Binding-site contacts:
Ligand atom O contacts residue PHE135 of chain 1.A at 3.5 Å.
Ligand atom CAO contacts residue GLN96 of chain 1.A at 3.5 Å.
Ligand atom OAC contacts residue THR203 of chain 1.A at 2.9 Å (h-bond).
Ligand atom CAL contacts residue GLY136 of chain 1.A at 3.9 Å.
Ligand atom CAF contacts residue PRO206 of chain 1.A at 3.6 Å (hydrophobic).
Ligand atom NAA contacts residue HIS100 of chain 1.A at 3.3 Å (h-bond).
Ligand atom OAD contacts residue VAL147 of chain 1.A at 3.8 Å.
Ligand atom SBG contacts residue THR203 of chain 1.A at 3.7 Å.
Ligand atom CAI contacts residue PRO206 of chain 1.A at 3.4 Å (hydrophobic).
Ligand atom O contacts residue GLN96 of chain 1.A at 3.3 Å (h-bond).
Ligand atom NAA contacts residue HIS123 of chain 1.A at 3.3 Å (h-bond).
Ligand atom SBG contacts residue ZN1 of chain 1.B at 3.0 Å.
Ligand atom CAN contacts residue GLY136 of chain 1.A at 3.8 Å.
Ligand atom CBC contacts residue LEU202 of chain 1.A at 3.7 Å (hydrophobic).
Ligand atom CAO contacts residue LEU202 of chain 1.A at 3.9 Å (hydrophobic).
Ligand atom CAQ contacts residue HIS98 of chain 1.A at 3.7 Å.
Ligand atom NAA contacts residue HIS98 of chain 1.A at 3.3 Å (h-bond).
Ligand atom CAQ contacts residue LEU202 of chain 1.A at 3.7 Å (hydrophobic).
Ligand atom OAD contacts residue VAL125 of chain 1.A at 3.9 Å.
Ligand atom CAP contacts residue THR204 of chain 1.A at 2.9 Å.
Ligand atom NAA contacts residue GLU110 of chain 1.A at 4.0 Å.
Ligand atom OAC contacts residue TRP213 of chain 1.A at 3.5 Å.
Ligand atom NAA contacts residue THR203 of chain 1.A at 2.6 Å (h-bond).
Ligand atom OAD contacts residue HIS98 of chain 1.A at 3.3 Å.
Ligand atom OAC contacts residue LEU202 of chain 1.A at 3.3 Å.
Ligand atom CBC contacts residue HIS98 of chain 1.A at 3.9 Å.
Ligand atom OAD contacts residue ZN1 of chain 1.B at 2.9 Å.
Ligand atom CAT contacts residue PRO206 of chain 1.A at 4.0 Å (hydrophobic).
Ligand atom CAJ contacts residue SER208 of chain 1.A at 3.6 Å.
Ligand atom SBG contacts residue HIS123 of chain 1.A at 3.8 Å.
Ligand atom CAR contacts residue THR204 of chain 1.A at 3.1 Å.
Ligand atom N contacts residue PHE135 of chain 1.A at 3.7 Å.
Ligand atom CAR contacts residue THR203 of chain 1.A at 4.0 Å.
Ligand atom OAD contacts residue HIS123 of chain 1.A at 3.2 Å (h-bond).
Ligand atom SBG contacts residue HIS98 of chain 1.A at 3.8 Å.
Ligand atom CAR contacts residue LEU202 of chain 1.A at 3.9 Å (hydrophobic).
Ligand atom CAM contacts residue PRO206 of chain 1.A at 3.7 Å (hydrophobic).
Ligand atom NAA contacts residue ZN1 of chain 1.B at 2.0 Å.
Ligand atom CAQ contacts residue VAL125 of chain 1.A at 3.8 Å (hydrophobic).
Ligand atom CAF contacts residue SER208 of chain 1.A at 3.8 Å.

The small molecule below binds the protein below.
Small molecule (SMILES): NS(=O)(=O)c1ccc(NC(=O)CN2CCN(C(c3ccccc3)c3ccccc3)CC2)cc1

Sequence of chain 1.A:
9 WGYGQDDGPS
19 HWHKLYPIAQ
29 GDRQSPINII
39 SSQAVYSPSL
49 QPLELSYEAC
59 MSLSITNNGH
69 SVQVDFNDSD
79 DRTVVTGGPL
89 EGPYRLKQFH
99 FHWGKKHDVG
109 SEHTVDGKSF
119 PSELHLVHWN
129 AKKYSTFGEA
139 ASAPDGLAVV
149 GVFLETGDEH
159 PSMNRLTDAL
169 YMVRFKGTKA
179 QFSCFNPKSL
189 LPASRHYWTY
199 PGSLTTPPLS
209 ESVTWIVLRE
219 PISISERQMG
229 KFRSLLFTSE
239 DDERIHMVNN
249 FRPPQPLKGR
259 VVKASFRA